Sequence of chain 1.E:
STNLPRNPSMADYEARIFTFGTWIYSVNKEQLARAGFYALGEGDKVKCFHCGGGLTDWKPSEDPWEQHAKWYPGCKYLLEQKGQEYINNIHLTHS

Binding-site contacts:
Ligand atom NBK contacts residue GLY66 of chain 1.E at 3.3 Å.
Ligand atom CAL contacts residue THR68 of chain 1.E at 2.8 Å.
Ligand atom CB contacts residue GLN79 of chain 1.E at 3.6 Å.
Ligand atom NCM contacts residue LEU67 of chain 1.E at 3.5 Å.
Ligand atom OAI contacts residue THR68 of chain 1.E at 3.2 Å (h-bond).
Ligand atom CA contacts residue THR68 of chain 1.E at 3.2 Å.
Ligand atom CB contacts residue GLU74 of chain 1.E at 2.8 Å.
Ligand atom CBE contacts residue TRP83 of chain 1.E at 3.3 Å (hydrophobic).
Ligand atom CAU contacts residue VAL58 of chain 1.E at 3.1 Å (hydrophobic).
Ligand atom CBC contacts residue GLY66 of chain 1.E at 3.8 Å.
Ligand atom CAU contacts residue GLY66 of chain 1.E at 3.6 Å.
Ligand atom CAK contacts residue THR68 of chain 1.E at 3.2 Å.
Ligand atom CBY contacts residue LEU67 of chain 1.E at 3.7 Å (hydrophobic).
Ligand atom SBU contacts residue GLY66 of chain 1.E at 3.6 Å.
Ligand atom CB contacts residue THR68 of chain 1.E at 3.2 Å.
Ligand atom N contacts residue GLN79 of chain 1.E at 3.8 Å.
Ligand atom O contacts residue GLN79 of chain 1.E at 3.5 Å (h-bond).
Ligand atom CBC contacts residue TYR84 of chain 1.E at 3.3 Å (hydrophobic).
Ligand atom NCO contacts residue GLY66 of chain 1.E at 3.6 Å.
Ligand atom CAA contacts residue LYS71 of chain 1.E at 3.3 Å.
Ligand atom CAN contacts residue THR68 of chain 1.E at 3.4 Å.
Ligand atom CAQ contacts residue LYS59 of chain 1.E at 3.6 Å.
Ligand atom CAQ contacts residue VAL58 of chain 1.E at 3.4 Å (hydrophobic).
Ligand atom CBA contacts residue TRP83 of chain 1.E at 3.6 Å (hydrophobic).
Ligand atom NBM contacts residue TYR84 of chain 1.E at 3.7 Å.
Ligand atom O contacts residue TRP83 of chain 1.E at 3.1 Å.
Ligand atom SBU contacts residue THR68 of chain 1.E at 3.1 Å (h-bond).
Ligand atom SBU contacts residue LEU67 of chain 1.E at 3.4 Å (h-bond).
Ligand atom CAA contacts residue ASP69 of chain 1.E at 3.6 Å.
Ligand atom C contacts residue THR68 of chain 1.E at 3.8 Å.
Ligand atom CAE contacts residue TRP83 of chain 1.E at 3.6 Å (hydrophobic).
Ligand atom NBO contacts residue THR68 of chain 1.E at 3.3 Å (h-bond).
Ligand atom CA contacts residue GLU74 of chain 1.E at 3.4 Å.
Ligand atom CAU contacts residue LEU67 of chain 1.E at 3.6 Å (hydrophobic).
Ligand atom N contacts residue GLU74 of chain 1.E at 2.5 Å (salt-bridge).
Ligand atom CCI contacts residue LEU67 of chain 1.E at 3.7 Å (hydrophobic).
Ligand atom CAO contacts residue LYS59 of chain 1.E at 3.7 Å.
Ligand atom CCI contacts residue GLY66 of chain 1.E at 3.3 Å.
Ligand atom CAA contacts residue GLU74 of chain 1.E at 3.3 Å.
Ligand atom CCC contacts residue GLY66 of chain 1.E at 3.4 Å.

The protein below binds the small molecule below.
Small molecule (SMILES): CN[C@@H](C)C(=O)N[C@H](C(=O)N1CCC[C@H]1Cn1nnnc1Sc1ccccc1)[C@@H](C)OCC#CC#CCO[C@H](C)[C@H](NC(=O)[C@H](C)NC)C(=O)N1CCC[C@H]1Cn1nnnc1Sc1ccccc1